The protein below binds the small molecule below.
Small molecule (SMILES): CC(=O)N[C@@H]1[C@@H](O)[C@H](O)[C@@H](CO)O[C@H]1O

Sequence of chain 1.A:
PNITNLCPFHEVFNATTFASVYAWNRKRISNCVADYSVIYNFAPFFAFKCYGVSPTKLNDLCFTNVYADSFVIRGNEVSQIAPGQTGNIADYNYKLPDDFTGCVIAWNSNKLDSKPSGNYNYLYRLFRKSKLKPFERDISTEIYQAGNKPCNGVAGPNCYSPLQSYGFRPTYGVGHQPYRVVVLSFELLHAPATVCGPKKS

Binding-site contacts:
Ligand atom C7 contacts residue HIS10 of chain 1.A at 4.3 Å.
Ligand atom C3 contacts residue ASN14 of chain 1.A at 3.8 Å.
Ligand atom C1 contacts residue ASN14 of chain 1.A at 1.4 Å.
Ligand atom N2 contacts residue ASN14 of chain 1.A at 2.8 Å (h-bond).
Ligand atom O7 contacts residue ASN14 of chain 1.A at 3.2 Å (h-bond).
Ligand atom C1 contacts residue PHE42 of chain 1.A at 4.3 Å (hydrophobic).
Ligand atom C7 contacts residue ASN14 of chain 1.A at 3.2 Å.
Ligand atom C8 contacts residue PHE42 of chain 1.A at 4.4 Å (hydrophobic).
Ligand atom O5 contacts residue ASN14 of chain 1.A at 2.5 Å (h-bond).
Ligand atom C4 contacts residue ASN14 of chain 1.A at 4.3 Å.
Ligand atom C5 contacts residue ASN14 of chain 1.A at 3.8 Å.
Ligand atom O7 contacts residue HIS10 of chain 1.A at 3.6 Å.
Ligand atom C2 contacts residue ASN14 of chain 1.A at 2.4 Å.
Ligand atom C8 contacts residue HIS10 of chain 1.A at 3.4 Å.
Ligand atom C8 contacts residue ASN14 of chain 1.A at 4.3 Å.